Sequence of chain 40.A:
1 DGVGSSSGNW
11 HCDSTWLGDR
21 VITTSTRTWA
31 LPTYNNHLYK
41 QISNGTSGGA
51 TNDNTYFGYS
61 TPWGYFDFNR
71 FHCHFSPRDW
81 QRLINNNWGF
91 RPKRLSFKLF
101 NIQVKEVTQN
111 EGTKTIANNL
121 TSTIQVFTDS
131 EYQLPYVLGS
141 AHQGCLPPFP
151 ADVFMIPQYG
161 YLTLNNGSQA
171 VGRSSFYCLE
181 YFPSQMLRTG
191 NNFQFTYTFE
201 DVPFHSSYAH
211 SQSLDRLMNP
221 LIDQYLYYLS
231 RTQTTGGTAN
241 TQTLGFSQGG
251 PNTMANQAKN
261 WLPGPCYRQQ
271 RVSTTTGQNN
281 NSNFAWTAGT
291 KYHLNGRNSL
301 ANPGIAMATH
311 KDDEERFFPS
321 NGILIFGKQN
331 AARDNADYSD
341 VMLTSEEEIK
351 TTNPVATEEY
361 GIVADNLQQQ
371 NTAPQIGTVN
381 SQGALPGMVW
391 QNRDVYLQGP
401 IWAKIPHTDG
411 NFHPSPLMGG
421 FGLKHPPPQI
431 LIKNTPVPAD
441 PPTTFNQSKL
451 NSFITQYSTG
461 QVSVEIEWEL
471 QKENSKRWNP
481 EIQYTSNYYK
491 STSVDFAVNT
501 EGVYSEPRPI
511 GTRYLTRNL

The protein below binds the small molecule below.
Small molecule (SMILES): Nc1ccn([C@H]2C[C@H](O[P](=O)(O)OC[C@H]3O[C@@H](n4cnc5c(N)ncnc54)C[C@@H]3O)[C@@H](CO)O2)c(=O)n1

Sequence of chain 31.A:
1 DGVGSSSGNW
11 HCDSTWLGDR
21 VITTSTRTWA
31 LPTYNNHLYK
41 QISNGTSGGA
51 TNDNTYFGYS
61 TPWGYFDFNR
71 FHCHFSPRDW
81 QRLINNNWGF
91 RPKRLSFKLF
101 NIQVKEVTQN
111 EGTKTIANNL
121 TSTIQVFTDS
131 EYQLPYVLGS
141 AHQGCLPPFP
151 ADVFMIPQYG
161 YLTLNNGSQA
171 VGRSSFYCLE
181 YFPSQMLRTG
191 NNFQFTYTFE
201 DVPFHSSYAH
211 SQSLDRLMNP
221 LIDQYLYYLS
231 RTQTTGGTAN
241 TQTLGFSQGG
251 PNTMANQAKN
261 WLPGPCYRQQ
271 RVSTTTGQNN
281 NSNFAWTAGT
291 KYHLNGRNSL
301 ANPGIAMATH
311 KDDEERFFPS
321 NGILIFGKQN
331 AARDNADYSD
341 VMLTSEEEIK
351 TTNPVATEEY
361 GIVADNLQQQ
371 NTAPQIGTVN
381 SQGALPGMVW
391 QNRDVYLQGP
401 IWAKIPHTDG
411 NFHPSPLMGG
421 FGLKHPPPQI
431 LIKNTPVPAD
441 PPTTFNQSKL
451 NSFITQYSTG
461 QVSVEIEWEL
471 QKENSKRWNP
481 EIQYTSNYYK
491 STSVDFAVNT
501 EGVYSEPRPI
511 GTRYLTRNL

Binding-site contacts:
Ligand atom N7 contacts residue SER415 of chain 31.A at 3.9 Å.
Ligand atom N6 contacts residue SER415 of chain 31.A at 3.8 Å.
Ligand atom C6 contacts residue VAL202 of chain 31.A at 4.1 Å (hydrophobic).
Ligand atom N6 contacts residue VAL202 of chain 31.A at 4.2 Å.
Ligand atom N4 contacts residue VAL202 of chain 31.A at 2.9 Å (h-bond).
Ligand atom O3' contacts residue PRO414 of chain 31.A at 4.2 Å.
Ligand atom N3 contacts residue ASP201 of chain 31.A at 4.2 Å.
Ligand atom N4 contacts residue ASP201 of chain 31.A at 2.6 Å.
Ligand atom C2' contacts residue PRO414 of chain 31.A at 3.6 Å (hydrophobic).
Ligand atom C2 contacts residue VAL202 of chain 31.A at 4.1 Å (hydrophobic).
Ligand atom N7 contacts residue PRO203 of chain 31.A at 4.1 Å.
Ligand atom C5 contacts residue PRO203 of chain 31.A at 3.8 Å (hydrophobic).
Ligand atom N7 contacts residue HIS413 of chain 31.A at 4.2 Å.
Ligand atom N6 contacts residue GLY422 of chain 31.A at 3.3 Å (h-bond).
Ligand atom C2' contacts residue HIS413 of chain 31.A at 3.7 Å.
Ligand atom N1 contacts residue GLY422 of chain 31.A at 2.9 Å (h-bond).
Ligand atom OP2 contacts residue ASP409 of chain 40.A at 3.2 Å (salt-bridge).
Ligand atom C5 contacts residue ARG91 of chain 31.A at 4.2 Å.
Ligand atom C5 contacts residue ASP201 of chain 31.A at 3.3 Å.
Ligand atom C1' contacts residue PRO203 of chain 31.A at 4.1 Å (hydrophobic).
Ligand atom C6 contacts residue PRO203 of chain 31.A at 4.0 Å (hydrophobic).
Ligand atom C2' contacts residue PRO203 of chain 31.A at 3.3 Å (hydrophobic).
Ligand atom C6 contacts residue SER415 of chain 31.A at 4.1 Å.
Ligand atom N1 contacts residue PRO203 of chain 31.A at 4.2 Å.
Ligand atom C5 contacts residue VAL202 of chain 31.A at 3.6 Å (hydrophobic).
Ligand atom C2 contacts residue GLY422 of chain 31.A at 3.2 Å.
Ligand atom C8 contacts residue HIS413 of chain 31.A at 3.9 Å.
Ligand atom N7 contacts residue ASN392 of chain 31.A at 4.2 Å.
Ligand atom C6 contacts residue GLY422 of chain 31.A at 3.7 Å.
Ligand atom C5 contacts residue PRO203 of chain 31.A at 4.0 Å (hydrophobic).
Ligand atom C2 contacts residue PRO203 of chain 31.A at 4.0 Å (hydrophobic).
Ligand atom C4 contacts residue VAL202 of chain 31.A at 3.7 Å (hydrophobic).
Ligand atom N1 contacts residue VAL202 of chain 31.A at 3.5 Å.
Ligand atom C4 contacts residue PRO203 of chain 31.A at 4.1 Å (hydrophobic).
Ligand atom N1 contacts residue PRO203 of chain 31.A at 3.8 Å.
Ligand atom N6 contacts residue GLY420 of chain 31.A at 3.7 Å.
Ligand atom C4 contacts residue PRO203 of chain 31.A at 4.0 Å (hydrophobic).
Ligand atom C4 contacts residue ASP201 of chain 31.A at 3.5 Å.
Ligand atom C6 contacts residue PRO203 of chain 31.A at 4.0 Å (hydrophobic).
Ligand atom N6 contacts residue PHE421 of chain 31.A at 3.8 Å.